Sequence of chain 1.K:
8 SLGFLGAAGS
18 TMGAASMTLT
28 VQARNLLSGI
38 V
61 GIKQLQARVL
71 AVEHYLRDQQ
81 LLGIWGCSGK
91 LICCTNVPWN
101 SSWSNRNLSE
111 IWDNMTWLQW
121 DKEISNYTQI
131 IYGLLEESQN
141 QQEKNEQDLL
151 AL

Binding-site contacts:
Ligand atom O5 contacts residue ASN126 of chain 1.K at 2.4 Å (h-bond).
Ligand atom C4 contacts residue ASN126 of chain 1.K at 4.2 Å.
Ligand atom C5 contacts residue ASN126 of chain 1.K at 3.7 Å.
Ligand atom C1 contacts residue ASN126 of chain 1.K at 1.4 Å.
Ligand atom C7 contacts residue ASN126 of chain 1.K at 3.1 Å.
Ligand atom C7 contacts residue GLU123 of chain 1.K at 3.9 Å.
Ligand atom N2 contacts residue ASN126 of chain 1.K at 2.9 Å (h-bond).
Ligand atom C8 contacts residue GLU123 of chain 1.K at 3.2 Å.
Ligand atom N2 contacts residue GLU123 of chain 1.K at 4.2 Å.
Ligand atom C7 contacts residue TYR127 of chain 1.K at 4.0 Å (hydrophobic).
Ligand atom O7 contacts residue ASN126 of chain 1.K at 3.0 Å (h-bond).
Ligand atom C3 contacts residue ASN126 of chain 1.K at 3.8 Å.
Ligand atom C2 contacts residue ASN126 of chain 1.K at 2.5 Å.
Ligand atom C8 contacts residue ASN126 of chain 1.K at 4.3 Å.
Ligand atom O7 contacts residue TYR127 of chain 1.K at 2.9 Å (h-bond).

This small molecule binds to this protein.
Small molecule (SMILES): CC(=O)N[C@@H]1[C@@H](O)[C@H](O)[C@@H](CO)O[C@H]1O